Sequence of chain 1.B:
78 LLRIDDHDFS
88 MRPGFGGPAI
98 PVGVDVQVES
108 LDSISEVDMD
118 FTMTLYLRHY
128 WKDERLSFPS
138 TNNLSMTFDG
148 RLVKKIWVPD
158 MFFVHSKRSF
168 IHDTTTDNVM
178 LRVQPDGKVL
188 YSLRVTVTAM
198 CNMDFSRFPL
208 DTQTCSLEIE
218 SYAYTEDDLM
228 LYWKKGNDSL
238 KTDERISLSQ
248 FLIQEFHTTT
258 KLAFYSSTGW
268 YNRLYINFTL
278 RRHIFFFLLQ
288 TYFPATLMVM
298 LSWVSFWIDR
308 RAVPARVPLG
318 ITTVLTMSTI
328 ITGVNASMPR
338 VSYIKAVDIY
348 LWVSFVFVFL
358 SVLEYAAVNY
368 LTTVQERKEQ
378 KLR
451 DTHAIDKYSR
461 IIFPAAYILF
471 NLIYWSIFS

Sequence of chain 1.A:
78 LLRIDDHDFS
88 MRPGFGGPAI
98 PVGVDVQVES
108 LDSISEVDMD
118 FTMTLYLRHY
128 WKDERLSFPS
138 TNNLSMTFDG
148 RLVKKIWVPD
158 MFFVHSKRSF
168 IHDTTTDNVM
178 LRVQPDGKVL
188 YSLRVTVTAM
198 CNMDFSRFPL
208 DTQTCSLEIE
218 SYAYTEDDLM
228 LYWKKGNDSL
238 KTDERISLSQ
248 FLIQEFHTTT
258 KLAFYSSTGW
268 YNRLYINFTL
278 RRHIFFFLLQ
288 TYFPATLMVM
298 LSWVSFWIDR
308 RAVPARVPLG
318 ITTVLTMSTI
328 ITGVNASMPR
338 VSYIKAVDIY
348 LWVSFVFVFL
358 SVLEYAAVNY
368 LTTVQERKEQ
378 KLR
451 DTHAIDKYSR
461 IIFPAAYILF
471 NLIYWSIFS

The small molecule below binds the protein below.
Small molecule (SMILES): NCCCC(=O)O

Binding-site contacts:
Ligand atom CD contacts residue TYR219 of chain 1.A at 3.2 Å (hydrophobic).
Ligand atom CB contacts residue TYR219 of chain 1.A at 4.2 Å (hydrophobic).
Ligand atom O contacts residue TYR123 of chain 1.B at 3.5 Å.
Ligand atom O contacts residue THR265 of chain 1.A at 4.3 Å.
Ligand atom N contacts residue PHE159 of chain 1.A at 3.8 Å.
Ligand atom CD contacts residue GLU217 of chain 1.A at 3.8 Å.
Ligand atom C contacts residue THR265 of chain 1.A at 3.8 Å.
Ligand atom CG contacts residue TYR219 of chain 1.A at 4.1 Å (hydrophobic).
Ligand atom O contacts residue ARG125 of chain 1.B at 2.6 Å (salt-bridge).
Ligand atom OXT contacts residue MET177 of chain 1.B at 4.4 Å.
Ligand atom CD contacts residue PHE159 of chain 1.A at 4.4 Å (hydrophobic).
Ligand atom C contacts residue ARG125 of chain 1.B at 3.5 Å.
Ligand atom CD contacts residue TYR268 of chain 1.A at 3.8 Å (hydrophobic).
Ligand atom C contacts residue TYR123 of chain 1.B at 4.0 Å (hydrophobic).
Ligand atom O contacts residue SER189 of chain 1.B at 4.5 Å.
Ligand atom N contacts residue TYR219 of chain 1.A at 4.1 Å.
Ligand atom CD contacts residue SER218 of chain 1.A at 4.0 Å.
Ligand atom CG contacts residue THR265 of chain 1.A at 4.3 Å.
Ligand atom CB contacts residue TYR268 of chain 1.A at 4.3 Å (hydrophobic).
Ligand atom O contacts residue TYR262 of chain 1.A at 3.9 Å.
Ligand atom CG contacts residue TYR268 of chain 1.A at 4.2 Å (hydrophobic).
Ligand atom OXT contacts residue SER189 of chain 1.B at 2.8 Å (h-bond).
Ligand atom CG contacts residue SER189 of chain 1.B at 4.3 Å.
Ligand atom N contacts residue GLU217 of chain 1.A at 2.4 Å (salt-bridge).
Ligand atom CD contacts residue TYR262 of chain 1.A at 4.5 Å (hydrophobic).
Ligand atom CB contacts residue TYR123 of chain 1.B at 4.3 Å (hydrophobic).
Ligand atom OXT contacts residue THR265 of chain 1.A at 3.4 Å.
Ligand atom OXT contacts residue ARG125 of chain 1.B at 3.0 Å (salt-bridge).
Ligand atom CB contacts residue TYR262 of chain 1.A at 4.2 Å (hydrophobic).
Ligand atom N contacts residue SER218 of chain 1.A at 3.4 Å (h-bond).
Ligand atom N contacts residue TYR262 of chain 1.A at 3.7 Å.
Ligand atom C contacts residue SER189 of chain 1.B at 3.7 Å.
Ligand atom N contacts residue TYR268 of chain 1.A at 4.2 Å.
Ligand atom CB contacts residue THR265 of chain 1.A at 4.5 Å.